Sequence of chain 1.A:
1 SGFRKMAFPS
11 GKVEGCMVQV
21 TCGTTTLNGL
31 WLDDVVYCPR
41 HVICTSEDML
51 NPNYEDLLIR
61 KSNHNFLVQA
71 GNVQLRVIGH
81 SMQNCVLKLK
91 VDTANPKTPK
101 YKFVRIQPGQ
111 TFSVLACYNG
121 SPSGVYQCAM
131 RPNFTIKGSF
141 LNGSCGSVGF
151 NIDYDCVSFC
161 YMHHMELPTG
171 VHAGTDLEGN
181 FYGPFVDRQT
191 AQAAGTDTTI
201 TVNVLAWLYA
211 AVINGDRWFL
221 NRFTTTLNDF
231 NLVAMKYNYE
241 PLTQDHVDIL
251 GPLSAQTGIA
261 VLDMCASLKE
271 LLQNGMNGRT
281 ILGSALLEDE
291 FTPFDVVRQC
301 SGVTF

Sequence of chain 1.B:
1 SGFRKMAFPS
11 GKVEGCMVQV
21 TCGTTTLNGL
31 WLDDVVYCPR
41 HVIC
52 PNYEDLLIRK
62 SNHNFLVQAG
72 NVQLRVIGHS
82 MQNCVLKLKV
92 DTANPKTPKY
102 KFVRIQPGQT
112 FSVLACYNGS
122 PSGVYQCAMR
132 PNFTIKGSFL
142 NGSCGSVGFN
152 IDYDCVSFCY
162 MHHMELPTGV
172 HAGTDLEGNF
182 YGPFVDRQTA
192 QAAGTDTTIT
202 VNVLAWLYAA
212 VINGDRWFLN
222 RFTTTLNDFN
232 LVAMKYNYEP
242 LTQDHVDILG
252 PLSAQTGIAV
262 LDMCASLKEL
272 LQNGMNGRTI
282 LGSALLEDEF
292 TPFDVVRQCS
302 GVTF

A small-molecule ligand and the protein it binds are described below.
Small molecule (SMILES): CC1(CS(=O)(=O)N2Cc3ccc(Cl)cc3[C@H](C(=O)Nc3cncc4ccccc34)C2)CS(=O)(=O)C1

Binding-site contacts:
Ligand atom C21 contacts residue GLN189 of chain 1.A at 3.9 Å.
Ligand atom C17 contacts residue MET165 of chain 1.A at 3.4 Å (hydrophobic).
Ligand atom N2 contacts residue HIS163 of chain 1.A at 2.7 Å (h-bond).
Ligand atom C8 contacts residue LEU141 of chain 1.A at 3.8 Å (hydrophobic).
Ligand atom C22 contacts residue GLU166 of chain 1.A at 3.6 Å.
Ligand atom C10 contacts residue PHE140 of chain 1.A at 3.5 Å (hydrophobic).
Ligand atom C12 contacts residue ASN142 of chain 1.A at 3.8 Å.
Ligand atom N2 contacts residue SER144 of chain 1.A at 3.7 Å.
Ligand atom C16 contacts residue MET165 of chain 1.A at 3.6 Å (hydrophobic).
Ligand atom CL contacts residue HIS41 of chain 1.A at 3.6 Å.
Ligand atom N2 contacts residue GLU166 of chain 1.A at 3.9 Å.
Ligand atom C18 contacts residue MET165 of chain 1.A at 3.9 Å (hydrophobic).
Ligand atom C8 contacts residue PHE140 of chain 1.A at 3.7 Å (hydrophobic).
Ligand atom C16 contacts residue HIS164 of chain 1.A at 3.4 Å.
Ligand atom C8 contacts residue GLU166 of chain 1.A at 3.6 Å.
Ligand atom O contacts residue GLN189 of chain 1.A at 3.3 Å (h-bond).
Ligand atom C9 contacts residue GLU166 of chain 1.A at 3.8 Å.
Ligand atom C9 contacts residue LEU141 of chain 1.A at 3.7 Å (hydrophobic).
Ligand atom CL contacts residue MET165 of chain 1.A at 3.7 Å.
Ligand atom O3 contacts residue LEU167 of chain 1.A at 3.5 Å (h-bond).
Ligand atom C7 contacts residue CYS145 of chain 1.A at 3.7 Å (hydrophobic).
Ligand atom C8 contacts residue HIS163 of chain 1.A at 3.8 Å.
Ligand atom C7 contacts residue GLU166 of chain 1.A at 3.8 Å.
Ligand atom C11 contacts residue ASN142 of chain 1.A at 3.6 Å.
Ligand atom CL contacts residue HIS164 of chain 1.A at 3.8 Å.
Ligand atom O3 contacts residue GLU166 of chain 1.A at 3.8 Å.
Ligand atom C10 contacts residue GLU166 of chain 1.A at 3.4 Å.
Ligand atom CL contacts residue ASP187 of chain 1.A at 3.5 Å.
Ligand atom C7 contacts residue HIS163 of chain 1.A at 3.3 Å.
Ligand atom C13 contacts residue ASN142 of chain 1.A at 3.8 Å.
Ligand atom O2 contacts residue MET165 of chain 1.A at 3.4 Å.
Ligand atom C9 contacts residue ASN142 of chain 1.A at 3.9 Å.
Ligand atom C10 contacts residue LEU141 of chain 1.A at 3.6 Å (hydrophobic).
Ligand atom O3 contacts residue PRO168 of chain 1.A at 3.3 Å.
Ligand atom N1 contacts residue CYS145 of chain 1.A at 3.9 Å.
Ligand atom C8 contacts residue SER144 of chain 1.A at 3.9 Å.
Ligand atom O2 contacts residue GLU166 of chain 1.A at 3.1 Å (salt-bridge).
Ligand atom C17 contacts residue MET49 of chain 1.A at 3.6 Å (hydrophobic).
Ligand atom C18 contacts residue MET49 of chain 1.A at 3.5 Å (hydrophobic).
Ligand atom C10 contacts residue ASN142 of chain 1.A at 3.7 Å.